This protein binds this small molecule.
Small molecule (SMILES): CC(=O)N[C@@H]1[C@@H](O)[C@H](O)[C@@H](CO)O[C@H]1O

Binding-site contacts:
Ligand atom C7 contacts residue ASN678 of chain 1.C at 3.7 Å.
Ligand atom O5 contacts residue ASN678 of chain 1.C at 2.4 Å (h-bond).
Ligand atom O7 contacts residue ASN678 of chain 1.C at 4.1 Å.
Ligand atom C1 contacts residue ASN678 of chain 1.C at 1.4 Å.
Ligand atom O6 contacts residue ASN678 of chain 1.C at 4.2 Å.
Ligand atom C3 contacts residue ASN678 of chain 1.C at 3.8 Å.
Ligand atom C2 contacts residue ASN678 of chain 1.C at 2.5 Å.
Ligand atom C5 contacts residue ASN678 of chain 1.C at 3.7 Å.
Ligand atom C4 contacts residue ASN678 of chain 1.C at 4.2 Å.
Ligand atom N2 contacts residue ASN678 of chain 1.C at 2.9 Å (h-bond).

Sequence of chain 1.C:
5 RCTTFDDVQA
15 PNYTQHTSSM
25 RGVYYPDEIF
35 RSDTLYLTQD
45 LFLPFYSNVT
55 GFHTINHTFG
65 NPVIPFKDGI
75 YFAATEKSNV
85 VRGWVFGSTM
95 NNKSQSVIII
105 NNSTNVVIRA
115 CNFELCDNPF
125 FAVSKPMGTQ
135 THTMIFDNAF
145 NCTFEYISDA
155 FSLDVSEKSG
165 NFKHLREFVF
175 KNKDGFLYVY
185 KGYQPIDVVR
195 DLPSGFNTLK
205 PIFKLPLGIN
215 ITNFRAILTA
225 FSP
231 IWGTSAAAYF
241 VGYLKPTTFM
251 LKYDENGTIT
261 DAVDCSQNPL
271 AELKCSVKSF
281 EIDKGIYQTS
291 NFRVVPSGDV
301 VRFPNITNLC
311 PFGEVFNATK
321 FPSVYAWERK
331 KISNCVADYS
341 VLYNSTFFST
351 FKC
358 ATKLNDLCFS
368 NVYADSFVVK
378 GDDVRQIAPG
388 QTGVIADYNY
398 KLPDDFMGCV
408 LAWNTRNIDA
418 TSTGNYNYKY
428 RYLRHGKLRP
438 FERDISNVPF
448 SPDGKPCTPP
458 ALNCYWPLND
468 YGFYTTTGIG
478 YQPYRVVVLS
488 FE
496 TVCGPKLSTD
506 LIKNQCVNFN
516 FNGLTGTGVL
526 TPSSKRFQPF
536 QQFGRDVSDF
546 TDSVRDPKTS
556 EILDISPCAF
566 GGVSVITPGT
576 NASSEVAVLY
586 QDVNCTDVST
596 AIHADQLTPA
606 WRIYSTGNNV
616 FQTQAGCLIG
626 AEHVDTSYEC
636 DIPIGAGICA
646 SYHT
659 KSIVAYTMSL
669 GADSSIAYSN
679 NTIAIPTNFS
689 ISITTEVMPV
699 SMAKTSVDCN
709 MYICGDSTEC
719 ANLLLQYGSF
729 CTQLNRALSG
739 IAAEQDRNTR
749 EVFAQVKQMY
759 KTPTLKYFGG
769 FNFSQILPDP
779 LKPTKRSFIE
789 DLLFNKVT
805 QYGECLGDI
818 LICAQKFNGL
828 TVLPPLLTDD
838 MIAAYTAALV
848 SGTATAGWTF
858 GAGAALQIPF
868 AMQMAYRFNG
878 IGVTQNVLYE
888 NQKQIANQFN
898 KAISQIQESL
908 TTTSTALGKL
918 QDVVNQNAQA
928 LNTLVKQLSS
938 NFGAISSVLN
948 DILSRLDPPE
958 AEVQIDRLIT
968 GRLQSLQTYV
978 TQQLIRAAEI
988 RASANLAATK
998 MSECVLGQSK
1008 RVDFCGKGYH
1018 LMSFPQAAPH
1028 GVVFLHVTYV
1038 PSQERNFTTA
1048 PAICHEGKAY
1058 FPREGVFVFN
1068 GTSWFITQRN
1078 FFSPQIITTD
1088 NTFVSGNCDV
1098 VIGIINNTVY